Binding-site contacts:
Ligand atom O5' contacts residue ARG493 of chain 1.C at 3.0 Å (salt-bridge).
Ligand atom O2 contacts residue DG1 of chain 1.A at 2.9 Å (h-bond).
Ligand atom N1 contacts residue DT4 of chain 1.A at 3.0 Å (h-bond).
Ligand atom N3 contacts residue DA3 of chain 1.A at 2.8 Å (h-bond).
Ligand atom N1 contacts residue DG5 of chain 1.A at 3.3 Å (h-bond).
Ligand atom N2 contacts residue DC8 of chain 1.A at 2.8 Å (h-bond).
Ligand atom N4 contacts residue DG1 of chain 1.A at 2.8 Å (h-bond).
Ligand atom O6 contacts residue DC2 of chain 1.A at 3.3 Å (h-bond).
Ligand atom N3 contacts residue DG1 of chain 1.A at 2.9 Å (h-bond).
Ligand atom C4' contacts residue SER322 of chain 1.C at 3.2 Å.
Ligand atom N1 contacts residue DC8 of chain 1.A at 2.9 Å (h-bond).
Ligand atom O2 contacts residue DA6 of chain 1.A at 3.3 Å.
Ligand atom N1 contacts residue DC2 of chain 1.A at 3.2 Å (h-bond).
Ligand atom O2 contacts residue DG5 of chain 1.A at 2.8 Å (h-bond).
Ligand atom C2 contacts residue DT7 of chain 1.A at 3.2 Å.
Ligand atom N6 contacts residue DT4 of chain 1.A at 3.2 Å (h-bond).
Ligand atom OP1 contacts residue ARG493 of chain 1.C at 2.5 Å (salt-bridge).
Ligand atom O4' contacts residue ASN326 of chain 1.C at 3.0 Å (h-bond).
Ligand atom OP1 contacts residue LEU314 of chain 1.C at 3.1 Å.
Ligand atom C4' contacts residue ASN326 of chain 1.C at 3.4 Å.
Ligand atom O3' contacts residue LYS236 of chain 1.C at 3.3 Å (salt-bridge).
Ligand atom O3' contacts residue SER321 of chain 1.C at 3.3 Å.
Ligand atom N4 contacts residue DG5 of chain 1.A at 3.0 Å (h-bond).
Ligand atom N3 contacts residue DA6 of chain 1.A at 2.8 Å (h-bond).
Ligand atom O6 contacts residue DG1 of chain 1.A at 3.0 Å (h-bond).
Ligand atom O4 contacts residue DA6 of chain 1.A at 3.2 Å (h-bond).
Ligand atom OP1 contacts residue SER321 of chain 1.C at 2.9 Å (h-bond).
Ligand atom N3 contacts residue DG5 of chain 1.A at 3.0 Å (h-bond).
Ligand atom C1' contacts residue TYR418 of chain 1.C at 3.3 Å (hydrophobic).
Ligand atom O4 contacts residue DA3 of chain 1.A at 3.0 Å (h-bond).
Ligand atom C3' contacts residue LYS236 of chain 1.C at 3.3 Å.
Ligand atom OP1 contacts residue GLU324 of chain 1.C at 2.9 Å (salt-bridge).
Ligand atom OP1 contacts residue ASN231 of chain 1.C at 2.8 Å (h-bond).
Ligand atom N6 contacts residue DT7 of chain 1.A at 3.2 Å (h-bond).
Ligand atom N6 contacts residue DA6 of chain 1.A at 3.3 Å (h-bond).
Ligand atom C5' contacts residue ASN233 of chain 1.C at 3.3 Å.
Ligand atom O6 contacts residue DC8 of chain 1.A at 2.8 Å (h-bond).
Ligand atom N2 contacts residue DC2 of chain 1.A at 3.0 Å (h-bond).
Ligand atom N1 contacts residue DT7 of chain 1.A at 2.7 Å (h-bond).
Ligand atom OP1 contacts residue SER234 of chain 1.C at 2.6 Å (h-bond).

The protein below binds the small molecule below.
Small molecule (SMILES): Cc1cn([C@H]2C[C@H](O[P](=O)(O)OC[C@H]3O[C@@H](n4cnc5c(=O)nc(N)[nH]c54)C[C@@H]3O[P](=O)(O)OC[C@H]3O[C@@H](n4ccc(N)nc4=O)C[C@@H]3O[P](=O)(O)OC[C@H]3O[C@@H](n4cnc5c(N)ncnc54)C[C@@H]3O)[C@@H](CO[P](=O)(O)O[C@H]3C[C@H](n4cnc5c(N)ncnc54)O[C@@H]3CO[P](=O)(O)O[C@H]3C[C@H](n4ccc(N)nc4=O)O[C@@H]3CO[P](=O)(O)O[C@H]3C[C@H](n4cc(C)c(=O)[nH]c4=O)O[C@@H]3CO[P](=O)(O)O[C@H]3C[C@H](n4cnc5c(N)ncnc54)O[C@@H]3CO[P](=O)(O)O[C@H]3C[C@H](n4cnc5c(=O)nc(N)[nH]c54)O[C@@H]3COP(=O)=O)O2)c(=O)[nH]c1=O

Sequence of chain 1.C:
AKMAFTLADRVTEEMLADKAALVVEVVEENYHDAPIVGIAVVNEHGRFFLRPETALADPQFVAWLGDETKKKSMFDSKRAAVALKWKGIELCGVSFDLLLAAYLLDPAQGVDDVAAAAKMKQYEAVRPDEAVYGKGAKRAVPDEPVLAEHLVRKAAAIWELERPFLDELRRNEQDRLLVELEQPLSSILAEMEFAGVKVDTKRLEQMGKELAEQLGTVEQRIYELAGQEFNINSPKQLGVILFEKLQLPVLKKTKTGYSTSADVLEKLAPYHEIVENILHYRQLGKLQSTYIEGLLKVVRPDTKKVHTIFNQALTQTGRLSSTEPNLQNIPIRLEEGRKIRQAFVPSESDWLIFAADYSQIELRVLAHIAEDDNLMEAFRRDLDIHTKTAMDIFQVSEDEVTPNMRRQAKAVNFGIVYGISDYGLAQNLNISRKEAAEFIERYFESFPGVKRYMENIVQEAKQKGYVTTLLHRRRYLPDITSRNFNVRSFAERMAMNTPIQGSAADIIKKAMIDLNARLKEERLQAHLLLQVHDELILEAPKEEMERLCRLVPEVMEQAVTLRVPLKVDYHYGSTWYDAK